This protein binds this small molecule.
Small molecule (SMILES): O=C(N[C@H](CO)[C@H](O)c1ccc([N+](=O)[O-])cc1)C(Cl)Cl

Sequence of chain 3.E:
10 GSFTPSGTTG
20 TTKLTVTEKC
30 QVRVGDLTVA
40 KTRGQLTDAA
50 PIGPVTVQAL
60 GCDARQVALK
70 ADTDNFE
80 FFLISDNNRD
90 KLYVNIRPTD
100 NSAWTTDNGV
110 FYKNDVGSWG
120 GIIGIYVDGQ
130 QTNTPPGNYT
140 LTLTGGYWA

Binding-site contacts:
Ligand atom O2 contacts residue PRO53 of chain 3.E at 3.2 Å.
Ligand atom CL1 contacts residue GLY52 of chain 3.E at 3.4 Å.
Ligand atom O4 contacts residue PRO50 of chain 3.E at 3.5 Å.
Ligand atom CL1 contacts residue PRO53 of chain 3.E at 4.0 Å.
Ligand atom N2 contacts residue PRO50 of chain 3.E at 4.3 Å.
Ligand atom CL2 contacts residue THR98 of chain 3.E at 4.0 Å.
Ligand atom O9B contacts residue ILE121 of chain 3.E at 3.8 Å.
Ligand atom C2 contacts residue PRO50 of chain 3.E at 4.3 Å (hydrophobic).
Ligand atom CL1 contacts residue TYR125 of chain 3.E at 3.8 Å.
Ligand atom O9A contacts residue ILE121 of chain 3.E at 3.4 Å.
Ligand atom CL1 contacts residue GLY123 of chain 3.E at 3.8 Å.
Ligand atom CL1 contacts residue PRO50 of chain 3.E at 3.8 Å.
Ligand atom C2 contacts residue PRO53 of chain 3.E at 4.3 Å (hydrophobic).
Ligand atom C1 contacts residue GLY123 of chain 3.E at 4.3 Å.
Ligand atom CL2 contacts residue GLY123 of chain 3.E at 3.6 Å.
Ligand atom N9 contacts residue ILE121 of chain 3.E at 3.9 Å.
Ligand atom CL2 contacts residue ILE121 of chain 3.E at 4.0 Å.
Ligand atom C4 contacts residue PRO50 of chain 3.E at 4.1 Å (hydrophobic).
Ligand atom O2 contacts residue GLY52 of chain 3.E at 4.1 Å.
Ligand atom C1 contacts residue TYR125 of chain 3.E at 3.8 Å (hydrophobic).
Ligand atom CL2 contacts residue PRO53 of chain 3.E at 3.5 Å.
Ligand atom O9B contacts residue PRO53 of chain 3.E at 4.2 Å.
Ligand atom CL1 contacts residue ILE124 of chain 3.E at 3.6 Å.
Ligand atom CL2 contacts residue TYR125 of chain 3.E at 4.1 Å.
Ligand atom C8 contacts residue PRO53 of chain 3.E at 4.0 Å (hydrophobic).
Ligand atom C1 contacts residue PRO50 of chain 3.E at 4.5 Å (hydrophobic).
Ligand atom CL1 contacts residue ILE51 of chain 3.E at 4.2 Å.